Binding-site contacts:
Ligand atom C17 contacts residue SER178 of chain 1.G at 3.6 Å.
Ligand atom C18 contacts residue ASN184 of chain 1.C at 4.0 Å.
Ligand atom C14 contacts residue ASN184 of chain 1.D at 2.8 Å.
Ligand atom O04 contacts residue ASN184 of chain 1.C at 3.5 Å (h-bond).
Ligand atom C29 contacts residue ILE212 of chain 1.C at 3.6 Å (hydrophobic).
Ligand atom C12 contacts residue ASN184 of chain 1.D at 3.5 Å.
Ligand atom N08 contacts residue ASN184 of chain 1.C at 3.4 Å (h-bond).
Ligand atom CL2 contacts residue VAL247 of chain 1.D at 3.5 Å.
Ligand atom C15 contacts residue ASN184 of chain 1.D at 3.5 Å.
Ligand atom C27 contacts residue ILE212 of chain 1.C at 2.9 Å (hydrophobic).
Ligand atom C10 contacts residue ASN184 of chain 1.C at 3.3 Å.
Ligand atom O03 contacts residue HIS210 of chain 1.C at 3.2 Å.
Ligand atom C13 contacts residue VAL186 of chain 1.C at 3.6 Å (hydrophobic).
Ligand atom O05 contacts residue SER178 of chain 1.G at 4.0 Å.
Ligand atom C11 contacts residue ASN184 of chain 1.C at 3.0 Å.
Ligand atom C18 contacts residue SER178 of chain 1.H at 3.5 Å.
Ligand atom C24 contacts residue VAL186 of chain 1.D at 4.0 Å (hydrophobic).
Ligand atom C22 contacts residue LEU179 of chain 1.H at 3.5 Å (hydrophobic).
Ligand atom C16 contacts residue ASN184 of chain 1.C at 3.4 Å.
Ligand atom C18 contacts residue HIS210 of chain 1.D at 3.6 Å.
Ligand atom C15 contacts residue HIS210 of chain 1.C at 3.7 Å.
Ligand atom O06 contacts residue HIS210 of chain 1.D at 3.5 Å.
Ligand atom N07 contacts residue ASN184 of chain 1.D at 4.0 Å.
Ligand atom C28 contacts residue ILE212 of chain 1.D at 2.7 Å (hydrophobic).
Ligand atom C12 contacts residue VAL186 of chain 1.D at 3.8 Å (hydrophobic).
Ligand atom O03 contacts residue ASN184 of chain 1.D at 3.0 Å (h-bond).
Ligand atom C17 contacts residue HIS210 of chain 1.C at 3.5 Å.
Ligand atom CL1 contacts residue ILE212 of chain 1.C at 3.5 Å.
Ligand atom C24 contacts residue ILE212 of chain 1.D at 3.1 Å (hydrophobic).
Ligand atom O05 contacts residue LEU179 of chain 1.G at 3.8 Å.
Ligand atom CL1 contacts residue VAL247 of chain 1.C at 3.6 Å.
Ligand atom C13 contacts residue ASN184 of chain 1.C at 3.5 Å.
Ligand atom C19 contacts residue LEU179 of chain 1.G at 4.0 Å (hydrophobic).
Ligand atom O04 contacts residue HIS210 of chain 1.D at 2.5 Å.
Ligand atom C16 contacts residue HIS210 of chain 1.D at 3.5 Å.
Ligand atom C21 contacts residue LEU179 of chain 1.G at 3.2 Å (hydrophobic).
Ligand atom C25 contacts residue LEU179 of chain 1.G at 3.7 Å (hydrophobic).
Ligand atom C30 contacts residue ILE212 of chain 1.D at 3.8 Å (hydrophobic).
Ligand atom C23 contacts residue ILE212 of chain 1.C at 3.9 Å (hydrophobic).
Ligand atom C26 contacts residue LEU179 of chain 1.H at 3.7 Å (hydrophobic).

Sequence of chain 1.H:
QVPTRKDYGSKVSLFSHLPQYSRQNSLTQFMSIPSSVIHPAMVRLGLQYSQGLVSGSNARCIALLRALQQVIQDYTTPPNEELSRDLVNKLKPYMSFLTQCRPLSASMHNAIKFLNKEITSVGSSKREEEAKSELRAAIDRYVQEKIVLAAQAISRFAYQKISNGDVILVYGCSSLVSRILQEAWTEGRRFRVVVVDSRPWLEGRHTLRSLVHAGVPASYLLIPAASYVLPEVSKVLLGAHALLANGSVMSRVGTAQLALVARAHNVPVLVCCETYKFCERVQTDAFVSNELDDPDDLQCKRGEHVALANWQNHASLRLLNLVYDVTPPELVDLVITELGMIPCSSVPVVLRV

A protein and the small-molecule ligand that binds it are described below.
Small molecule (SMILES): O=C(COc1ccc(Cl)cc1)NC1CCC(NC(=O)COc2ccc(Cl)cc2)CC1

Sequence of chain 1.C:
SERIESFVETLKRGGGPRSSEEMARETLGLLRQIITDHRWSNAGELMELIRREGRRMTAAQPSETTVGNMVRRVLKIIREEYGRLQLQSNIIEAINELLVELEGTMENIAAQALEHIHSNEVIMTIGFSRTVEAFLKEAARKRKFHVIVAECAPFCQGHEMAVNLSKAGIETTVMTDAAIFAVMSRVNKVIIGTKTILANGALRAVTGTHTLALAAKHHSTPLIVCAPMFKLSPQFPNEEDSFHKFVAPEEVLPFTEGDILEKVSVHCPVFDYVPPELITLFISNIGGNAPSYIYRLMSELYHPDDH

Sequence of chain 1.D:
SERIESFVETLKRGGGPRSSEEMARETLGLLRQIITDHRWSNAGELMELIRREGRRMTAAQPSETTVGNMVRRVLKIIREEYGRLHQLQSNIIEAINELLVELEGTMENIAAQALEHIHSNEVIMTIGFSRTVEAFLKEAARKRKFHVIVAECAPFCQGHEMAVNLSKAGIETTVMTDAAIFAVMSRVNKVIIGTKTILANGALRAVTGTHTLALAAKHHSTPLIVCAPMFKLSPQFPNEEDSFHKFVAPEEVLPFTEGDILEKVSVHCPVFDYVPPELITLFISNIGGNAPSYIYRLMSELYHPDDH

Sequence of chain 1.G:
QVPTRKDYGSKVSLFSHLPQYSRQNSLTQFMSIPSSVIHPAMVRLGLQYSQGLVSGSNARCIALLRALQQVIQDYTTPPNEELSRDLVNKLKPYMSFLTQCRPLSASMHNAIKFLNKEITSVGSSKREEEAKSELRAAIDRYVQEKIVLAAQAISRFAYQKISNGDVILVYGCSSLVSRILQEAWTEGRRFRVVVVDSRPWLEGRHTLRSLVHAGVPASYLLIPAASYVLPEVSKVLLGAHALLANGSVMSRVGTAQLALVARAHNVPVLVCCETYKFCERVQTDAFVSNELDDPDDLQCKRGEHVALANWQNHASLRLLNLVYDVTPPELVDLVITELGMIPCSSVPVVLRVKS